Binding-site contacts:
Ligand atom C4' contacts residue DA4 of chain 32.D at 4.3 Å.
Ligand atom OP2 contacts residue DA4 of chain 32.D at 3.6 Å.
Ligand atom P contacts residue DA4 of chain 32.D at 3.2 Å.
Ligand atom C5' contacts residue DA4 of chain 32.D at 4.0 Å.
Ligand atom O5' contacts residue DA4 of chain 32.D at 4.0 Å.
Ligand atom C2' contacts residue DA4 of chain 32.D at 3.5 Å.
Ligand atom OP1 contacts residue DA4 of chain 32.D at 2.2 Å.
Ligand atom O3' contacts residue DA4 of chain 32.D at 4.2 Å.
Ligand atom C3' contacts residue DA4 of chain 32.D at 3.3 Å.

A small-molecule ligand and the protein it binds are described below.
Small molecule (SMILES): Nc1ccn([C@H]2C[C@H](O)[C@@H](COP(=O)(O)O)O2)c(=O)n1